Sequence of chain 1.C:
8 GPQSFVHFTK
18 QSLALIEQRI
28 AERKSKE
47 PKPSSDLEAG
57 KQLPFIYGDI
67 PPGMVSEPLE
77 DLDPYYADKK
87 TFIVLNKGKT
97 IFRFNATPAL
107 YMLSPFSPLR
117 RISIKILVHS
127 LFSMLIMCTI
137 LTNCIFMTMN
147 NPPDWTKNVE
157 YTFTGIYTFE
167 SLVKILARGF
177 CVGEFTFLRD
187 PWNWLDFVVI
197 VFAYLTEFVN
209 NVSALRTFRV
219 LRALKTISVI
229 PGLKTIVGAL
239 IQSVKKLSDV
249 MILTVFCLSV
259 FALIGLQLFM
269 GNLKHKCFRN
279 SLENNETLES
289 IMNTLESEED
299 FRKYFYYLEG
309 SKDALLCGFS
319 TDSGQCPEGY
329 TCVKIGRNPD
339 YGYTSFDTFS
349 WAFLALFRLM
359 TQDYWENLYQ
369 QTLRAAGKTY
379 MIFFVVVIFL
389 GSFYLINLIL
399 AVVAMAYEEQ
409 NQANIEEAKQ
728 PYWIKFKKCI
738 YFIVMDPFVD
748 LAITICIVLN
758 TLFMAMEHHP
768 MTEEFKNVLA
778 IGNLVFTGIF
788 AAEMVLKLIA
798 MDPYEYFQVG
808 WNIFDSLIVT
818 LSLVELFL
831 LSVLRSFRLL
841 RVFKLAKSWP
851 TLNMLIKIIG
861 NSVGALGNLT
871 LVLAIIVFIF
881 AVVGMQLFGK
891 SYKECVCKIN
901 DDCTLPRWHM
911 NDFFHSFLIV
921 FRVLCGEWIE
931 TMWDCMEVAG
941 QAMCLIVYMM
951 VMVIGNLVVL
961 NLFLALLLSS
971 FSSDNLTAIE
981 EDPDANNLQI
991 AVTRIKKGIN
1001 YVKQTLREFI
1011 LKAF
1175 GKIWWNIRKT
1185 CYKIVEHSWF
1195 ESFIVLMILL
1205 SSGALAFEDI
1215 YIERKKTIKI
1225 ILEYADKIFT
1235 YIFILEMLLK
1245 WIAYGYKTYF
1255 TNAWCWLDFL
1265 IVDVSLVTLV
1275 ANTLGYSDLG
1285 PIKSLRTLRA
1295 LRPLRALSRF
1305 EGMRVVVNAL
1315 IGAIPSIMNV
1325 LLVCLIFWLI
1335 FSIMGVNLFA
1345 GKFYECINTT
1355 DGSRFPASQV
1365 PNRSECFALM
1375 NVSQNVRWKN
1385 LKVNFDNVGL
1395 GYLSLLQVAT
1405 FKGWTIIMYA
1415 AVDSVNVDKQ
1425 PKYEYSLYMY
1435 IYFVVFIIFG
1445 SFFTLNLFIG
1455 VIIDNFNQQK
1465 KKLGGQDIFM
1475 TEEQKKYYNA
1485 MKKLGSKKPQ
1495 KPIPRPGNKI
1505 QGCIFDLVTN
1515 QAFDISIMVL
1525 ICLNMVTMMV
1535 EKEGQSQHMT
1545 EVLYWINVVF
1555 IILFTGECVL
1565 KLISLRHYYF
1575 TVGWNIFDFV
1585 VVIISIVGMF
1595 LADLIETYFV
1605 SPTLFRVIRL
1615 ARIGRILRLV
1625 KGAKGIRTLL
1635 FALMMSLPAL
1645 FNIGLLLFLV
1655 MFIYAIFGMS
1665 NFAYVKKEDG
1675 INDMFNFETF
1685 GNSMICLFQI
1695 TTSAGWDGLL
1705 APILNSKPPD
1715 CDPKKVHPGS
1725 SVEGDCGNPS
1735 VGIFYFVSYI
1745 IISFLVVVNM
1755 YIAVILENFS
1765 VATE

A small-molecule ligand and the protein it binds are described below.
Small molecule (SMILES): CC(=O)N[C@@H]1[C@@H](O)[C@H](O)[C@@H](CO)O[C@H]1O

Binding-site contacts:
Ligand atom C4 contacts residue ASN1375 of chain 1.C at 3.5 Å.
Ligand atom C5 contacts residue ASN1375 of chain 1.C at 3.5 Å.
Ligand atom O7 contacts residue ASN1375 of chain 1.C at 4.1 Å.
Ligand atom C3 contacts residue ASN1375 of chain 1.C at 3.5 Å.
Ligand atom C7 contacts residue ASN1375 of chain 1.C at 4.1 Å.
Ligand atom O5 contacts residue ASN1375 of chain 1.C at 2.4 Å (h-bond).
Ligand atom O3 contacts residue ASN1375 of chain 1.C at 3.3 Å (h-bond).
Ligand atom C1 contacts residue ASN1375 of chain 1.C at 1.5 Å.
Ligand atom C6 contacts residue ASN1375 of chain 1.C at 4.4 Å.
Ligand atom C2 contacts residue ASN1375 of chain 1.C at 2.6 Å.
Ligand atom N2 contacts residue ASN1375 of chain 1.C at 3.7 Å.